Sequence of chain 1.B:
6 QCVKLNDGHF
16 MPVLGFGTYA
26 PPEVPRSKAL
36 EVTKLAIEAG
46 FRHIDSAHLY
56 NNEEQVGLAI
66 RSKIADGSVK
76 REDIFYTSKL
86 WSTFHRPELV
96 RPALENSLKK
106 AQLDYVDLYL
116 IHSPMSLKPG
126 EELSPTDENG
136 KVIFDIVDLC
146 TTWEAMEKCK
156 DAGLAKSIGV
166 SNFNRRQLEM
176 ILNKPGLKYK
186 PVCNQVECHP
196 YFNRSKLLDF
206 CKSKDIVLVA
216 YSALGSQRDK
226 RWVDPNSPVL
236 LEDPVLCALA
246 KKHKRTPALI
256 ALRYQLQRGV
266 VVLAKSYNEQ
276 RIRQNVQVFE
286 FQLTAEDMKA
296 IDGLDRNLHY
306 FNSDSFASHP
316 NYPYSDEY

Binding-site contacts:
Ligand atom C07 contacts residue LEU54 of chain 1.B at 3.6 Å (hydrophobic).
Ligand atom C19 contacts residue PHE306 of chain 1.B at 3.8 Å (hydrophobic).
Ligand atom C19 contacts residue 5111 of chain 1.H at 3.7 Å.
Ligand atom O02 contacts residue TYR24 of chain 1.B at 3.5 Å.
Ligand atom C11 contacts residue TYR55 of chain 1.B at 3.2 Å (hydrophobic).
Ligand atom O03 contacts residue TYR24 of chain 1.B at 3.5 Å (h-bond).
Ligand atom O02 contacts residue TYR55 of chain 1.B at 3.1 Å (h-bond).
Ligand atom O03 contacts residue TRP227 of chain 1.B at 3.5 Å.
Ligand atom O02 contacts residue NAP1 of chain 1.F at 3.1 Å.
Ligand atom CL1 contacts residue ASN167 of chain 1.B at 3.6 Å.
Ligand atom C03 contacts residue PHE306 of chain 1.B at 3.8 Å (hydrophobic).
Ligand atom C05 contacts residue LEU54 of chain 1.B at 3.6 Å (hydrophobic).
Ligand atom C18 contacts residue TYR216 of chain 1.B at 3.7 Å (hydrophobic).
Ligand atom C08 contacts residue LEU54 of chain 1.B at 3.5 Å (hydrophobic).
Ligand atom C07 contacts residue 5111 of chain 1.H at 3.5 Å.
Ligand atom C16 contacts residue MET120 of chain 1.B at 3.5 Å (hydrophobic).
Ligand atom C16 contacts residue ASN167 of chain 1.B at 3.5 Å.
Ligand atom C09 contacts residue LEU54 of chain 1.B at 3.5 Å (hydrophobic).
Ligand atom O01 contacts residue HIS117 of chain 1.B at 3.0 Å (h-bond).
Ligand atom CL1 contacts residue PRO318 of chain 1.B at 3.8 Å.
Ligand atom C15 contacts residue ASN167 of chain 1.B at 3.7 Å.
Ligand atom C11 contacts residue NAP1 of chain 1.F at 3.2 Å.
Ligand atom C15 contacts residue SER118 of chain 1.B at 3.8 Å.
Ligand atom C06 contacts residue LEU54 of chain 1.B at 3.6 Å (hydrophobic).
Ligand atom O01 contacts residue NAP1 of chain 1.F at 3.0 Å.
Ligand atom O01 contacts residue TYR55 of chain 1.B at 2.5 Å (h-bond).
Ligand atom C06 contacts residue 5111 of chain 1.H at 3.4 Å.
Ligand atom O04 contacts residue TRP86 of chain 1.B at 3.4 Å.
Ligand atom C05 contacts residue TRP227 of chain 1.B at 3.3 Å (hydrophobic).
Ligand atom C10 contacts residue PHE306 of chain 1.B at 3.8 Å (hydrophobic).
Ligand atom O04 contacts residue 5111 of chain 1.H at 3.8 Å.
Ligand atom C04 contacts residue TRP227 of chain 1.B at 3.4 Å (hydrophobic).
Ligand atom C18 contacts residue 5111 of chain 1.H at 3.6 Å.
Ligand atom C04 contacts residue LEU54 of chain 1.B at 3.5 Å (hydrophobic).
Ligand atom CL1 contacts residue TYR319 of chain 1.B at 3.4 Å.
Ligand atom C17 contacts residue ASN167 of chain 1.B at 3.6 Å.
Ligand atom C12 contacts residue ARG226 of chain 1.B at 3.8 Å.
Ligand atom C02 contacts residue NAP1 of chain 1.F at 3.5 Å.
Ligand atom C12 contacts residue 5111 of chain 1.H at 3.4 Å.
Ligand atom C10 contacts residue NAP1 of chain 1.F at 3.4 Å.

The small molecule below binds the protein below.
Small molecule (SMILES): COc1ccc2c(c1)c(CC(=O)O)cn2C(=O)c1ccc(Cl)cc1